A protein and the small-molecule ligand that binds it are described below.
Small molecule (SMILES): CC(=O)N[C@@H]1[C@@H](O)[C@H](O)[C@@H](CO)O[C@H]1O

Binding-site contacts:
Ligand atom C7 contacts residue TRP367 of chain 2.A at 3.9 Å (hydrophobic).
Ligand atom C8 contacts residue TRP350 of chain 2.A at 3.7 Å (hydrophobic).
Ligand atom O3 contacts residue TRP448 of chain 2.A at 3.8 Å.
Ligand atom O1 contacts residue TRP367 of chain 2.A at 3.6 Å.
Ligand atom C8 contacts residue ASP319 of chain 2.A at 3.4 Å.
Ligand atom C5 contacts residue TRP448 of chain 2.A at 4.0 Å (hydrophobic).
Ligand atom O6 contacts residue ASP401 of chain 2.A at 2.6 Å (salt-bridge).
Ligand atom C7 contacts residue TRP448 of chain 2.A at 3.6 Å (hydrophobic).
Ligand atom N2 contacts residue GLU320 of chain 2.A at 3.2 Å (salt-bridge).
Ligand atom C6 contacts residue LEU412 of chain 2.A at 3.6 Å (hydrophobic).
Ligand atom C2 contacts residue GLU320 of chain 2.A at 3.1 Å.
Ligand atom C6 contacts residue GLU450 of chain 2.A at 3.9 Å.
Ligand atom C4 contacts residue GLU450 of chain 2.A at 3.2 Å.
Ligand atom C7 contacts residue ASP319 of chain 2.A at 3.7 Å.
Ligand atom O3 contacts residue ARG168 of chain 2.A at 2.9 Å (salt-bridge).
Ligand atom C8 contacts residue TRP367 of chain 2.A at 3.5 Å (hydrophobic).
Ligand atom O7 contacts residue TYR399 of chain 2.A at 2.7 Å (h-bond).
Ligand atom O1 contacts residue GLU320 of chain 2.A at 2.4 Å (salt-bridge).
Ligand atom O4 contacts residue TRP448 of chain 2.A at 3.2 Å.
Ligand atom O4 contacts residue ARG168 of chain 2.A at 2.7 Å (salt-bridge).
Ligand atom C8 contacts residue TYR399 of chain 2.A at 3.6 Å (hydrophobic).
Ligand atom O6 contacts residue LEU412 of chain 2.A at 3.8 Å.
Ligand atom C1 contacts residue GLU320 of chain 2.A at 3.5 Å.
Ligand atom C1 contacts residue TRP367 of chain 2.A at 3.9 Å (hydrophobic).
Ligand atom O3 contacts residue HIS256 of chain 2.A at 3.5 Å.
Ligand atom C6 contacts residue ASP401 of chain 2.A at 3.2 Å.
Ligand atom O7 contacts residue TRP448 of chain 2.A at 3.2 Å.
Ligand atom O1 contacts residue TRP414 of chain 2.A at 3.9 Å.
Ligand atom O4 contacts residue GLU450 of chain 2.A at 2.6 Å (salt-bridge).
Ligand atom C1 contacts residue TRP414 of chain 2.A at 3.9 Å (hydrophobic).
Ligand atom O6 contacts residue TRP448 of chain 2.A at 3.9 Å.
Ligand atom C6 contacts residue TRP414 of chain 2.A at 3.6 Å (hydrophobic).
Ligand atom O3 contacts residue GLU320 of chain 2.A at 3.9 Å.
Ligand atom O7 contacts residue TRP367 of chain 2.A at 3.8 Å.
Ligand atom O6 contacts residue TRP414 of chain 2.A at 2.9 Å (h-bond).
Ligand atom N2 contacts residue ASP319 of chain 2.A at 3.1 Å (salt-bridge).
Ligand atom O5 contacts residue TRP414 of chain 2.A at 3.5 Å (h-bond).
Ligand atom O6 contacts residue TYR399 of chain 2.A at 3.9 Å.
Ligand atom C7 contacts residue TYR399 of chain 2.A at 3.5 Å (hydrophobic).
Ligand atom C4 contacts residue ARG168 of chain 2.A at 3.8 Å.

Sequence of chain 2.A:
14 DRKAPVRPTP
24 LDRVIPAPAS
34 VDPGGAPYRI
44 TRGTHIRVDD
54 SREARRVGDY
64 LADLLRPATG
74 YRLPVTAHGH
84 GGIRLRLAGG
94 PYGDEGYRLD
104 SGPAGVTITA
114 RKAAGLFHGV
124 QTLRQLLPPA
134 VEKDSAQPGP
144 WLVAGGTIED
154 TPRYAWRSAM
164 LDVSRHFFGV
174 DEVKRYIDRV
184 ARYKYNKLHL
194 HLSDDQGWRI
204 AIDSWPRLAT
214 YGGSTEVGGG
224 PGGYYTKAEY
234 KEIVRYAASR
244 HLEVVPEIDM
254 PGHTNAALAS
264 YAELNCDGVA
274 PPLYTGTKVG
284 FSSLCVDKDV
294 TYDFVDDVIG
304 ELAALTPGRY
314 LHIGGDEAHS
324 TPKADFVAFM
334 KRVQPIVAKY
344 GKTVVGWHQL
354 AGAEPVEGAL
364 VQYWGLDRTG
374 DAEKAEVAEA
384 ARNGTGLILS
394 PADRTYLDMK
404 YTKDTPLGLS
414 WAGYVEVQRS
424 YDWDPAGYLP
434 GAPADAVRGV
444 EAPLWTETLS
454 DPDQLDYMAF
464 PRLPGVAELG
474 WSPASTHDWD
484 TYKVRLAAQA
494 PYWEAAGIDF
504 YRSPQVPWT